Sequence of chain 1.D:
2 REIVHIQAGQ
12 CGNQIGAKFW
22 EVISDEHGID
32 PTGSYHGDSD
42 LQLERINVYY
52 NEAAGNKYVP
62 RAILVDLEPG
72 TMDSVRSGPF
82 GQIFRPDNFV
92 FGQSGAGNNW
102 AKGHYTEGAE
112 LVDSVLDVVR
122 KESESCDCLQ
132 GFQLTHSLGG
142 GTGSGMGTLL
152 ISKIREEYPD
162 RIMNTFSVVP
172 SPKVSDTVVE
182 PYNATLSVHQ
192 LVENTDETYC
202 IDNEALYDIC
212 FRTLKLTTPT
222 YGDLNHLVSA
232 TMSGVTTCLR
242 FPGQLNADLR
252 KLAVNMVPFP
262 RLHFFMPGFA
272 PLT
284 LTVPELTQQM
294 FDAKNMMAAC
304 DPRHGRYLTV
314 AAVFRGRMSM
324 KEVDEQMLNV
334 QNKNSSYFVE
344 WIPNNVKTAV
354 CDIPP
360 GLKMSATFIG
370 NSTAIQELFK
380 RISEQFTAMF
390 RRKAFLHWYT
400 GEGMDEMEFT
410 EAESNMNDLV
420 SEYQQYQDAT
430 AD

Binding-site contacts:
Ligand atom C47 contacts residue GLY98 of chain 1.D at 3.6 Å.
Ligand atom C18 contacts residue ASN99 of chain 1.D at 3.7 Å.
Ligand atom C46 contacts residue GLY98 of chain 1.D at 3.1 Å.
Ligand atom C7 contacts residue TRP397 of chain 1.D at 4.0 Å (hydrophobic).
Ligand atom C45 contacts residue TYR398 of chain 1.D at 3.9 Å (hydrophobic).
Ligand atom CL1 contacts residue PHE394 of chain 1.D at 3.7 Å.
Ligand atom C45 contacts residue ASN99 of chain 1.D at 4.0 Å.
Ligand atom C49 contacts residue ASN100 of chain 1.D at 3.9 Å.
Ligand atom C19 contacts residue THR178 of chain 1.D at 3.4 Å.
Ligand atom C45 contacts residue TRP397 of chain 1.D at 3.5 Å (hydrophobic).
Ligand atom O13 contacts residue LYS103 of chain 1.D at 3.0 Å (salt-bridge).
Ligand atom O11 contacts residue VAL180 of chain 1.D at 3.0 Å.
Ligand atom C45 contacts residue ASN100 of chain 1.D at 4.1 Å.
Ligand atom O2 contacts residue THR178 of chain 1.D at 3.5 Å.
Ligand atom O2 contacts residue ASP177 of chain 1.D at 4.1 Å.
Ligand atom C43 contacts residue VAL180 of chain 1.D at 3.8 Å (hydrophobic).
Ligand atom O14 contacts residue GLY98 of chain 1.D at 3.7 Å.
Ligand atom O12 contacts residue GLY98 of chain 1.D at 2.8 Å (h-bond).
Ligand atom O13 contacts residue ASN100 of chain 1.D at 3.4 Å (h-bond).
Ligand atom C42 contacts residue TRP397 of chain 1.D at 3.3 Å (hydrophobic).
Ligand atom O4 contacts residue ASN99 of chain 1.D at 3.4 Å (h-bond).
Ligand atom O4 contacts residue THR178 of chain 1.D at 3.8 Å.
Ligand atom C45 contacts residue VAL180 of chain 1.D at 4.1 Å (hydrophobic).
Ligand atom C49 contacts residue TRP397 of chain 1.D at 3.7 Å (hydrophobic).
Ligand atom C49 contacts residue LYS103 of chain 1.D at 4.0 Å.
Ligand atom C44 contacts residue TRP397 of chain 1.D at 3.6 Å (hydrophobic).
Ligand atom C46 contacts residue TRP397 of chain 1.D at 4.1 Å (hydrophobic).
Ligand atom C44 contacts residue GLY98 of chain 1.D at 4.1 Å.
Ligand atom O2 contacts residue VAL179 of chain 1.D at 2.8 Å (h-bond).
Ligand atom O14 contacts residue ASN100 of chain 1.D at 3.5 Å (h-bond).
Ligand atom O13 contacts residue TRP397 of chain 1.D at 3.8 Å.
Ligand atom C4 contacts residue TRP397 of chain 1.D at 4.1 Å (hydrophobic).
Ligand atom C14 contacts residue VAL179 of chain 1.D at 4.0 Å (hydrophobic).
Ligand atom C49 contacts residue GLY98 of chain 1.D at 3.6 Å.
Ligand atom C13 contacts residue VAL179 of chain 1.D at 3.9 Å (hydrophobic).
Ligand atom C12 contacts residue ASP177 of chain 1.D at 3.8 Å.
Ligand atom N6 contacts residue GLY98 of chain 1.D at 3.3 Å (h-bond).
Ligand atom C42 contacts residue PHE394 of chain 1.D at 3.9 Å (hydrophobic).
Ligand atom C48 contacts residue GLY98 of chain 1.D at 3.4 Å.
Ligand atom O14 contacts residue TRP397 of chain 1.D at 3.4 Å.

This protein binds this small molecule.
Small molecule (SMILES): CNCCC(=O)N(C)[C@@H](C)C(=O)O[C@H]1CC(=O)N(C)c2cc(cc(OC)c2Cl)C/C(C)=C/C=C/[C@@H](OC)[C@@]2(O)C[C@H](OC(=O)N2)[C@@H](C)[C@@H]2O[C@@]12C